Sequence of chain 1.E:
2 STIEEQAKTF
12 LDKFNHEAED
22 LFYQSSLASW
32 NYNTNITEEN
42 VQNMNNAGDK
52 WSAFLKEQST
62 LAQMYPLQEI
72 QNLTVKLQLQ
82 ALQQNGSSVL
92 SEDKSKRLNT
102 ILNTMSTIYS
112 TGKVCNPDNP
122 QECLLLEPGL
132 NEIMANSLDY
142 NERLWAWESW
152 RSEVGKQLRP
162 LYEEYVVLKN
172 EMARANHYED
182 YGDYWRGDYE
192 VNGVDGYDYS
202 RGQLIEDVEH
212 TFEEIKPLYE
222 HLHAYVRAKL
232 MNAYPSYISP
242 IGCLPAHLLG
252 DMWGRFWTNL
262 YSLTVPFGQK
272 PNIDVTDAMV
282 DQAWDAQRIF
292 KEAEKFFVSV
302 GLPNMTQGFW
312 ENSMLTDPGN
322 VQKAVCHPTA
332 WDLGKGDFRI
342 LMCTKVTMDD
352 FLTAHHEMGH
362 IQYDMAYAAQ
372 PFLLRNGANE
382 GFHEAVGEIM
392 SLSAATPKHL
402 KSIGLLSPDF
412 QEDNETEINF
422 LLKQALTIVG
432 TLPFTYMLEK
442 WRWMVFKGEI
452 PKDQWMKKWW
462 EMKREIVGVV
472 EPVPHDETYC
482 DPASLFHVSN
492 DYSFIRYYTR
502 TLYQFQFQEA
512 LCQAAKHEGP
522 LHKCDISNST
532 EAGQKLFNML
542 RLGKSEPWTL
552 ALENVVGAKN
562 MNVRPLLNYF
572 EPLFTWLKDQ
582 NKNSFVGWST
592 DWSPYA

This protein binds this small molecule.
Small molecule (SMILES): CC(=O)N[C@@H]1[C@@H](O)[C@H](O)[C@@H](CO)O[C@H]1O

Binding-site contacts:
Ligand atom C7 contacts residue ASN36 of chain 1.E at 3.4 Å.
Ligand atom N2 contacts residue ASN36 of chain 1.E at 2.9 Å (h-bond).
Ligand atom C7 contacts residue GLN323 of chain 1.E at 3.6 Å.
Ligand atom C8 contacts residue GLN323 of chain 1.E at 3.3 Å.
Ligand atom C1 contacts residue ASN36 of chain 1.E at 1.4 Å.
Ligand atom C1 contacts residue GLN323 of chain 1.E at 4.1 Å.
Ligand atom N2 contacts residue GLN323 of chain 1.E at 3.1 Å (h-bond).
Ligand atom C4 contacts residue ASN36 of chain 1.E at 4.2 Å.
Ligand atom O5 contacts residue ASN36 of chain 1.E at 2.4 Å (h-bond).
Ligand atom O7 contacts residue ASN36 of chain 1.E at 3.5 Å (h-bond).
Ligand atom C3 contacts residue ASN36 of chain 1.E at 3.8 Å.
Ligand atom O6 contacts residue GLU40 of chain 1.E at 3.9 Å.
Ligand atom C6 contacts residue THR38 of chain 1.E at 4.4 Å.
Ligand atom C6 contacts residue GLU40 of chain 1.E at 4.1 Å.
Ligand atom C2 contacts residue ASN36 of chain 1.E at 2.5 Å.
Ligand atom O5 contacts residue THR38 of chain 1.E at 4.0 Å.
Ligand atom C2 contacts residue GLN323 of chain 1.E at 4.1 Å.
Ligand atom C5 contacts residue ASN36 of chain 1.E at 3.7 Å.